This small molecule binds to this protein.
Small molecule (SMILES): CSCC[C@H](NC(=O)[C@H](COP(=O)(O)O)NC(=O)[C@H](Cc1c[nH]cn1)NC(=O)[C@H](CO)NC(=O)[C@H](C)N)C(=O)N1CCC[C@H]1C(=O)N[C@@H](CO)C(=O)N[C@@H](C)C(=O)N[C@@H](C)C(=O)N[C@H](C=O)CS

Binding-site contacts:
Ligand atom C contacts residue ASN180 of chain 2.A at 3.5 Å.
Ligand atom SG contacts residue CYS43 of chain 2.A at 2.1 Å (h-bond).
Ligand atom N contacts residue ASN180 of chain 2.A at 2.9 Å (h-bond).
Ligand atom CG contacts residue LYS54 of chain 2.A at 3.1 Å.
Ligand atom N contacts residue MG1 of chain 2.F at 3.2 Å.
Ligand atom O3P contacts residue TYR135 of chain 2.A at 2.7 Å (h-bond).
Ligand atom N contacts residue MG1 of chain 2.F at 3.3 Å.
Ligand atom SG contacts residue ASN47 of chain 2.A at 3.5 Å (h-bond).
Ligand atom CB contacts residue ASN47 of chain 2.A at 3.5 Å.
Ligand atom O contacts residue VAL183 of chain 2.A at 3.4 Å.
Ligand atom O contacts residue LYS127 of chain 2.A at 2.8 Å (salt-bridge).
Ligand atom CB contacts residue ASN180 of chain 2.A at 3.2 Å.
Ligand atom O1P contacts residue ARG61 of chain 2.A at 3.1 Å (salt-bridge).
Ligand atom O contacts residue SER50 of chain 2.A at 2.5 Å (h-bond).
Ligand atom CA contacts residue ASN231 of chain 2.A at 3.6 Å.
Ligand atom CB contacts residue ILE173 of chain 2.A at 3.4 Å (hydrophobic).
Ligand atom CA contacts residue ASN180 of chain 2.A at 3.2 Å.
Ligand atom ND1 contacts residue ASN231 of chain 2.A at 3.3 Å (h-bond).
Ligand atom CA contacts residue SER50 of chain 2.A at 3.6 Å.
Ligand atom O contacts residue LEU234 of chain 2.A at 3.5 Å.
Ligand atom O3P contacts residue ARG134 of chain 2.A at 2.9 Å (salt-bridge).
Ligand atom CB contacts residue CYS43 of chain 2.A at 3.1 Å (hydrophobic).
Ligand atom OG contacts residue TRP235 of chain 2.A at 3.4 Å (h-bond).
Ligand atom O2P contacts residue ARG61 of chain 2.A at 2.9 Å (salt-bridge).
Ligand atom O contacts residue ASN47 of chain 2.A at 2.9 Å (h-bond).
Ligand atom OG contacts residue GLU187 of chain 2.A at 2.9 Å (salt-bridge).
Ligand atom CB contacts residue SER50 of chain 2.A at 3.2 Å.
Ligand atom C contacts residue SER50 of chain 2.A at 3.0 Å.
Ligand atom O contacts residue MG1 of chain 2.F at 3.2 Å.
Ligand atom CB contacts residue ASP220 of chain 2.A at 3.6 Å.
Ligand atom O1P contacts residue ARG134 of chain 2.A at 2.8 Å (salt-bridge).
Ligand atom O3P contacts residue MG1 of chain 2.F at 2.8 Å.
Ligand atom CA contacts residue MG1 of chain 2.F at 3.5 Å.
Ligand atom C contacts residue MG1 of chain 2.F at 3.0 Å.
Ligand atom CB contacts residue GLU187 of chain 2.A at 3.1 Å.
Ligand atom CA contacts residue ASN47 of chain 2.A at 3.5 Å.
Ligand atom N contacts residue ASN47 of chain 2.A at 3.0 Å (h-bond).
Ligand atom N contacts residue ASN231 of chain 2.A at 3.0 Å (h-bond).
Ligand atom O contacts residue ASN180 of chain 2.A at 3.3 Å (h-bond).
Ligand atom O contacts residue ASN231 of chain 2.A at 3.1 Å (h-bond).

Sequence of chain 2.A:
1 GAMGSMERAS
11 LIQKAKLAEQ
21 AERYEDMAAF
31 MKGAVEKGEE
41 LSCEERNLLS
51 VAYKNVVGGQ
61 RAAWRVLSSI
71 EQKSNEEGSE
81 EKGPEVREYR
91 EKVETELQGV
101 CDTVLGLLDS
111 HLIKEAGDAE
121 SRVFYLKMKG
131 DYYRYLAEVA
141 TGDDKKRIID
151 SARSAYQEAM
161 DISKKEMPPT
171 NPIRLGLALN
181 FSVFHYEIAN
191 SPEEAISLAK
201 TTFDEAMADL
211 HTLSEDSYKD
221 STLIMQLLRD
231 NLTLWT